Sequence of chain 1.A:
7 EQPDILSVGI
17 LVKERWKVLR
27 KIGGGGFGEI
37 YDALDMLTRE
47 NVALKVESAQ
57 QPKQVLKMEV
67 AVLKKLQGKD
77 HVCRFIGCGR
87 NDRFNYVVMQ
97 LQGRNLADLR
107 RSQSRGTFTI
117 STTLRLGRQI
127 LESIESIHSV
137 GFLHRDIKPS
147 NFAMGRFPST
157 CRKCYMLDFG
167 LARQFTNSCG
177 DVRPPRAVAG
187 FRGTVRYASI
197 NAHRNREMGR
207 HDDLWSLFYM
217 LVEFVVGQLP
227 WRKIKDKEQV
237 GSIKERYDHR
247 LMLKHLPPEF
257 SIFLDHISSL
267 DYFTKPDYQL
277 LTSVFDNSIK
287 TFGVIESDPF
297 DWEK

A small-molecule ligand and the protein it binds are described below.
Small molecule (SMILES): COc1ccc(Oc2ccc(Nc3ncnc4[nH]ccc34)cc2)cc1

Binding-site contacts:
Ligand atom C15 contacts residue ILE36 of chain 1.A at 3.6 Å (hydrophobic).
Ligand atom C18 contacts residue ILE28 of chain 1.A at 3.6 Å (hydrophobic).
Ligand atom C12 contacts residue LEU163 of chain 1.A at 3.9 Å (hydrophobic).
Ligand atom N1 contacts residue GLN96 of chain 1.A at 2.9 Å (h-bond).
Ligand atom C5 contacts residue ASP104 of chain 1.A at 3.7 Å.
Ligand atom C13 contacts residue GLN98 of chain 1.A at 3.7 Å.
Ligand atom C9 contacts residue ASN101 of chain 1.A at 3.5 Å.
Ligand atom C14 contacts residue LEU163 of chain 1.A at 3.8 Å (hydrophobic).
Ligand atom C11 contacts residue LEU163 of chain 1.A at 3.9 Å (hydrophobic).
Ligand atom C4 contacts residue ASN101 of chain 1.A at 3.6 Å.
Ligand atom C13 contacts residue GLN96 of chain 1.A at 3.9 Å.
Ligand atom C2 contacts residue SER146 of chain 1.A at 3.7 Å.
Ligand atom C15 contacts residue LYS51 of chain 1.A at 3.8 Å.
Ligand atom C14 contacts residue GLN96 of chain 1.A at 3.8 Å.
Ligand atom N1 contacts residue CYS79 of chain 1.A at 3.7 Å.
Ligand atom C14 contacts residue CYS79 of chain 1.A at 3.7 Å (hydrophobic).
Ligand atom N2 contacts residue LEU97 of chain 1.A at 3.7 Å.
Ligand atom C14 contacts residue MET95 of chain 1.A at 3.8 Å (hydrophobic).
Ligand atom C11 contacts residue ILE36 of chain 1.A at 3.6 Å (hydrophobic).
Ligand atom O contacts residue ALA103 of chain 1.A at 3.4 Å.
Ligand atom N contacts residue ILE36 of chain 1.A at 3.7 Å.
Ligand atom C16 contacts residue LEU97 of chain 1.A at 4.0 Å (hydrophobic).
Ligand atom C16 contacts residue GLN98 of chain 1.A at 3.6 Å.
Ligand atom O contacts residue SER146 of chain 1.A at 3.7 Å.
Ligand atom C9 contacts residue LEU163 of chain 1.A at 3.9 Å (hydrophobic).
Ligand atom C8 contacts residue SER146 of chain 1.A at 3.8 Å.
Ligand atom C4 contacts residue SER146 of chain 1.A at 4.0 Å.
Ligand atom C12 contacts residue ILE36 of chain 1.A at 3.5 Å (hydrophobic).
Ligand atom C4 contacts residue ASP104 of chain 1.A at 3.4 Å.
Ligand atom C4 contacts residue ALA103 of chain 1.A at 3.9 Å (hydrophobic).
Ligand atom C contacts residue SER146 of chain 1.A at 3.7 Å.
Ligand atom N1 contacts residue GLN98 of chain 1.A at 4.0 Å.
Ligand atom C5 contacts residue ASN101 of chain 1.A at 3.8 Å.
Ligand atom C15 contacts residue LEU163 of chain 1.A at 3.5 Å (hydrophobic).
Ligand atom C1 contacts residue SER146 of chain 1.A at 3.5 Å.
Ligand atom N contacts residue LEU163 of chain 1.A at 3.7 Å.
Ligand atom N1 contacts residue ALA49 of chain 1.A at 3.8 Å.
Ligand atom C8 contacts residue ASN101 of chain 1.A at 3.2 Å.
Ligand atom N2 contacts residue GLN98 of chain 1.A at 2.8 Å (h-bond).
Ligand atom C9 contacts residue SER146 of chain 1.A at 3.7 Å.